Binding-site contacts:
Ligand atom C9 contacts residue PHE123 of chain 1.J at 3.9 Å (hydrophobic).
Ligand atom N1 contacts residue TRP114 of chain 1.H at 3.9 Å.
Ligand atom C37 contacts residue TRP114 of chain 1.J at 3.8 Å (hydrophobic).
Ligand atom C8 contacts residue PHE123 of chain 1.J at 4.0 Å (hydrophobic).
Ligand atom C36 contacts residue TRP114 of chain 1.J at 3.3 Å (hydrophobic).
Ligand atom C5 contacts residue TYR122 of chain 1.H at 3.6 Å (hydrophobic).
Ligand atom C34 contacts residue TYR122 of chain 1.H at 3.8 Å (hydrophobic).
Ligand atom C2 contacts residue PHE145 of chain 1.H at 3.5 Å (hydrophobic).
Ligand atom C33 contacts residue TYR122 of chain 1.H at 3.9 Å (hydrophobic).
Ligand atom C38 contacts residue PHE123 of chain 1.J at 3.9 Å (hydrophobic).
Ligand atom N6 contacts residue TYR122 of chain 1.H at 3.3 Å (h-bond).
Ligand atom C29 contacts residue TRP114 of chain 1.H at 3.8 Å (hydrophobic).
Ligand atom C38 contacts residue TYR122 of chain 1.J at 3.8 Å (hydrophobic).
Ligand atom C39 contacts residue TRP114 of chain 1.H at 3.7 Å (hydrophobic).
Ligand atom C4 contacts residue TYR122 of chain 1.H at 3.5 Å (hydrophobic).
Ligand atom C2 contacts residue ASN156 of chain 1.J at 3.5 Å.
Ligand atom C34 contacts residue ASN156 of chain 1.H at 3.2 Å.
Ligand atom C31 contacts residue PHE123 of chain 1.H at 3.6 Å (hydrophobic).
Ligand atom C33 contacts residue TRP114 of chain 1.J at 3.3 Å (hydrophobic).
Ligand atom C5 contacts residue TRP114 of chain 1.H at 3.8 Å (hydrophobic).
Ligand atom C4 contacts residue TRP114 of chain 1.H at 3.4 Å (hydrophobic).
Ligand atom C34 contacts residue PHE145 of chain 1.J at 3.6 Å (hydrophobic).
Ligand atom C35 contacts residue TYR122 of chain 1.H at 3.2 Å (hydrophobic).
Ligand atom C2 contacts residue TYR122 of chain 1.J at 3.2 Å (hydrophobic).
Ligand atom C32 contacts residue TYR122 of chain 1.H at 3.8 Å (hydrophobic).
Ligand atom C29 contacts residue PHE123 of chain 1.J at 3.9 Å (hydrophobic).
Ligand atom C32 contacts residue PHE123 of chain 1.H at 3.9 Å (hydrophobic).
Ligand atom C28 contacts residue PHE123 of chain 1.J at 3.8 Å (hydrophobic).
Ligand atom C31 contacts residue TRP114 of chain 1.J at 3.7 Å (hydrophobic).
Ligand atom N6 contacts residue TRP114 of chain 1.J at 3.7 Å.
Ligand atom C3 contacts residue TRP114 of chain 1.H at 3.4 Å (hydrophobic).
Ligand atom C1 contacts residue ASN156 of chain 1.J at 3.3 Å.
Ligand atom C10 contacts residue PHE123 of chain 1.J at 3.8 Å (hydrophobic).
Ligand atom C38 contacts residue TRP114 of chain 1.H at 3.8 Å (hydrophobic).
Ligand atom C12 contacts residue THR89 of chain 1.J at 3.8 Å.
Ligand atom N1 contacts residue ASN156 of chain 1.J at 3.7 Å.
Ligand atom C32 contacts residue TRP114 of chain 1.J at 3.5 Å (hydrophobic).
Ligand atom C11 contacts residue PHE123 of chain 1.J at 3.7 Å (hydrophobic).
Ligand atom C35 contacts residue PHE145 of chain 1.J at 3.5 Å (hydrophobic).
Ligand atom C39 contacts residue TYR122 of chain 1.J at 3.6 Å (hydrophobic).

Sequence of chain 1.H:
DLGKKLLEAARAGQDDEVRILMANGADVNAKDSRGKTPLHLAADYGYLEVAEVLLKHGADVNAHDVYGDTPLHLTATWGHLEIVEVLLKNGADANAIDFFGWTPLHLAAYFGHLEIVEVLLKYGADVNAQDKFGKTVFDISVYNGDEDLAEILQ

The small molecule below binds the protein below.
Small molecule (SMILES): COc1ccc(C(=C2C=CC(N(C)C)C=C2)c2ccc(N(C)C)cc2)cc1

Sequence of chain 1.J:
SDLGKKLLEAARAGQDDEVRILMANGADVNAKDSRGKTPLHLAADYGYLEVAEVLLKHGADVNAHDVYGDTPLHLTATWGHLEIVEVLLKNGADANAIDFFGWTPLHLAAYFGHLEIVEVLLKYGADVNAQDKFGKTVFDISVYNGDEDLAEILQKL